Sequence of chain 5.B:
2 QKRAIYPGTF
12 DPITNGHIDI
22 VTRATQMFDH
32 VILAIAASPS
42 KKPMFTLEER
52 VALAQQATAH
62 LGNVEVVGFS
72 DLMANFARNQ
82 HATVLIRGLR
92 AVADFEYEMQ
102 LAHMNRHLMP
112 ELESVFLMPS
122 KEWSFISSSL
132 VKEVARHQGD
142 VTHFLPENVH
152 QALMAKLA

A protein and the small-molecule ligand that binds it are described below.
Small molecule (SMILES): CC1(C)OC(=O)c2ccccc2[C@H]1n1cncc1C(F)F

Binding-site contacts:
Ligand atom C2 contacts residue GLU134 of chain 5.B at 3.1 Å.
Ligand atom F20 contacts residue SO41 of chain 9.K at 2.5 Å.
Ligand atom N16 contacts residue ASN106 of chain 9.B at 3.4 Å (h-bond).
Ligand atom O11 contacts residue LEU73 of chain 9.B at 3.2 Å.
Ligand atom C3 contacts residue VAL135 of chain 5.B at 3.8 Å (hydrophobic).
Ligand atom C18 contacts residue LEU102 of chain 9.B at 3.9 Å (hydrophobic).
Ligand atom C13 contacts residue HIS138 of chain 5.B at 3.4 Å.
Ligand atom C4 contacts residue TYR98 of chain 9.B at 3.5 Å (hydrophobic).
Ligand atom C2 contacts residue LEU102 of chain 9.B at 4.2 Å (hydrophobic).
Ligand atom N16 contacts residue LEU102 of chain 9.B at 3.6 Å.
Ligand atom F21 contacts residue GLY9 of chain 9.B at 3.4 Å.
Ligand atom C1 contacts residue GLU134 of chain 5.B at 3.2 Å.
Ligand atom C2 contacts residue LEU131 of chain 5.B at 3.6 Å (hydrophobic).
Ligand atom C1 contacts residue TYR98 of chain 9.B at 3.6 Å (hydrophobic).
Ligand atom C17 contacts residue LEU102 of chain 9.B at 3.6 Å (hydrophobic).
Ligand atom O8 contacts residue MET74 of chain 9.B at 3.4 Å (h-bond).
Ligand atom C13 contacts residue SO41 of chain 9.I at 3.9 Å.
Ligand atom C17 contacts residue MET74 of chain 9.B at 4.0 Å (hydrophobic).
Ligand atom C1 contacts residue LEU102 of chain 9.B at 3.5 Å (hydrophobic).
Ligand atom C15 contacts residue ASN106 of chain 9.B at 4.1 Å.
Ligand atom C7 contacts residue MET74 of chain 9.B at 3.6 Å (hydrophobic).
Ligand atom F21 contacts residue SO41 of chain 9.K at 2.9 Å.
Ligand atom O11 contacts residue MET74 of chain 9.B at 3.0 Å (h-bond).
Ligand atom F21 contacts residue ARG88 of chain 9.B at 3.3 Å.
Ligand atom C15 contacts residue LEU102 of chain 9.B at 3.8 Å (hydrophobic).
Ligand atom C4 contacts residue LEU102 of chain 9.B at 3.5 Å (hydrophobic).
Ligand atom C5 contacts residue LEU102 of chain 9.B at 4.2 Å (hydrophobic).
Ligand atom C6 contacts residue GLU134 of chain 5.B at 4.1 Å.
Ligand atom C13 contacts residue GLU134 of chain 5.B at 4.1 Å.
Ligand atom C1 contacts residue LEU131 of chain 5.B at 3.7 Å (hydrophobic).
Ligand atom C2 contacts residue VAL135 of chain 5.B at 3.7 Å (hydrophobic).
Ligand atom C15 contacts residue MET74 of chain 9.B at 3.6 Å (hydrophobic).
Ligand atom F21 contacts residue PRO8 of chain 9.B at 3.7 Å.
Ligand atom C3 contacts residue GLU134 of chain 5.B at 3.6 Å.
Ligand atom N16 contacts residue MET74 of chain 9.B at 3.6 Å.
Ligand atom C19 contacts residue SO41 of chain 9.K at 3.1 Å.
Ligand atom C12 contacts residue ALA37 of chain 9.B at 3.7 Å (hydrophobic).
Ligand atom C4 contacts residue GLU134 of chain 5.B at 3.4 Å.
Ligand atom C5 contacts residue GLU134 of chain 5.B at 3.9 Å.
Ligand atom C12 contacts residue PHE70 of chain 9.B at 3.7 Å (hydrophobic).

Sequence of chain 9.B:
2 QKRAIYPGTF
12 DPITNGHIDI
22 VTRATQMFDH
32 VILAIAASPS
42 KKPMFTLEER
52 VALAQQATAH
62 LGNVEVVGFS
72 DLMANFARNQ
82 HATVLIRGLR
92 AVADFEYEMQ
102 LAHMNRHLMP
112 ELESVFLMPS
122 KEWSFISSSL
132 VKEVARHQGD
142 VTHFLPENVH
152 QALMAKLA